Binding-site contacts:
Ligand atom C1 contacts residue GLN580 of chain 1.B at 4.1 Å.
Ligand atom O7 contacts residue ASN331 of chain 1.B at 2.9 Å.
Ligand atom C7 contacts residue ASN331 of chain 1.B at 4.0 Å.
Ligand atom C2 contacts residue GLN580 of chain 1.B at 4.3 Å.
Ligand atom N2 contacts residue GLN580 of chain 1.B at 3.7 Å.
Ligand atom C2 contacts residue ASN331 of chain 1.B at 4.0 Å.
Ligand atom C1 contacts residue ASN331 of chain 1.B at 3.3 Å.
Ligand atom C8 contacts residue GLN580 of chain 1.B at 4.2 Å.
Ligand atom C7 contacts residue GLN580 of chain 1.B at 4.1 Å.
Ligand atom O5 contacts residue ASN331 of chain 1.B at 3.4 Å (h-bond).

The small molecule below binds the protein below.
Small molecule (SMILES): CC(=O)N[C@@H]1[C@@H](O)[C@H](O)[C@@H](CO)O[C@H]1O

Sequence of chain 1.B:
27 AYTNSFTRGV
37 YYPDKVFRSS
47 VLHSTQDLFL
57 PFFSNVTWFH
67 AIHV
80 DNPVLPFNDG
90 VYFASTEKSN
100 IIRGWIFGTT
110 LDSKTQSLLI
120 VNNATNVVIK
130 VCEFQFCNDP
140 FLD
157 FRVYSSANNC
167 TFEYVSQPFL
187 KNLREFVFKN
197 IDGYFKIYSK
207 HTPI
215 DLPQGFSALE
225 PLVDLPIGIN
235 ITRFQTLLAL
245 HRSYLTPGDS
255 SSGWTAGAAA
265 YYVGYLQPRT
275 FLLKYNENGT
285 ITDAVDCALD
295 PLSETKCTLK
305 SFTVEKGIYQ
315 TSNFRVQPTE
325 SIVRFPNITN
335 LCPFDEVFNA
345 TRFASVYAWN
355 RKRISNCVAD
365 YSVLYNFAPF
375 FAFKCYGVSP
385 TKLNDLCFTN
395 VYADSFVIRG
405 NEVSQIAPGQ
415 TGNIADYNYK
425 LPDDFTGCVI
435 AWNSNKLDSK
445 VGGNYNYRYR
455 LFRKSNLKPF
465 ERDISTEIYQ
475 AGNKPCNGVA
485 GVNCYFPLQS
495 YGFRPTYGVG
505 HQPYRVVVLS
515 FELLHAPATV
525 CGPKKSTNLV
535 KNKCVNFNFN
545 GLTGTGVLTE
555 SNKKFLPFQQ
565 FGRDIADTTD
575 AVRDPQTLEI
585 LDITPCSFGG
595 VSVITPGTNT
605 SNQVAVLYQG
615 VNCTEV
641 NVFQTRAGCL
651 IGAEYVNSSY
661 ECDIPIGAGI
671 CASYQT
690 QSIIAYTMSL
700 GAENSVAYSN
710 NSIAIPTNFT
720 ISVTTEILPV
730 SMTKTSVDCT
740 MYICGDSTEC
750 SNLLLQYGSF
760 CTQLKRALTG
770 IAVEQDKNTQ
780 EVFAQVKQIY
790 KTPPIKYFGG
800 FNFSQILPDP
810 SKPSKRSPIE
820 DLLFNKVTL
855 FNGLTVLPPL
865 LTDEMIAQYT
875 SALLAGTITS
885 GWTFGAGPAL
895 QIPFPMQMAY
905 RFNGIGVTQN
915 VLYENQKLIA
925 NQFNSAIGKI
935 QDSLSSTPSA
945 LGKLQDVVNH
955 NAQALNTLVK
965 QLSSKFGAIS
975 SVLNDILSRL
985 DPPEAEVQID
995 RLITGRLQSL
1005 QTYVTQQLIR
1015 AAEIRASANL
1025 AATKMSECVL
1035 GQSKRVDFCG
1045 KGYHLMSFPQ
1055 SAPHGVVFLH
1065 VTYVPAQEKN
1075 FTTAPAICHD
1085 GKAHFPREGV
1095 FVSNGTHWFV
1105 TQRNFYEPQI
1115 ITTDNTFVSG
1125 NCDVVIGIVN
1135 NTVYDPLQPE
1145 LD